Sequence of chain 15.A:
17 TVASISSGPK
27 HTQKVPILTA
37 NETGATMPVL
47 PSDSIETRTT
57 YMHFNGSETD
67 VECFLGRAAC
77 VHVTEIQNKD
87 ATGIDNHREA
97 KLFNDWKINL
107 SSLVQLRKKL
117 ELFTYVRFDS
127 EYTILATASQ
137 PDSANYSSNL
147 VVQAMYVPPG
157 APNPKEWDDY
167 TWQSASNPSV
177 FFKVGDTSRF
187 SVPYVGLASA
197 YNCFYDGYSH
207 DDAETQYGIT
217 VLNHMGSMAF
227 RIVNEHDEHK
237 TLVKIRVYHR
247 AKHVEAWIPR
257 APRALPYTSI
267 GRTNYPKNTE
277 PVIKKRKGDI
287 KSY

Sequence of chain 11.C:
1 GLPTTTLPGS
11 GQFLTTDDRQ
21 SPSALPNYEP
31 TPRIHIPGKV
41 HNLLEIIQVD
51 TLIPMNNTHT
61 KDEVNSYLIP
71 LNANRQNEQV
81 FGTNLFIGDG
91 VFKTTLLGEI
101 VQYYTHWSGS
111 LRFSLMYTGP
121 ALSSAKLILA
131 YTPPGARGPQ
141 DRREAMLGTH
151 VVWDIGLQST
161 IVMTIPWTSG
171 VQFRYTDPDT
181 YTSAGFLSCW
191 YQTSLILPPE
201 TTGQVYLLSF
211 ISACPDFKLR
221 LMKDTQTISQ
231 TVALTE

Binding-site contacts:
Ligand atom CM1 contacts residue VAL176 of chain 15.A at 3.4 Å (hydrophobic).
Ligand atom C2C contacts residue TYR197 of chain 15.A at 3.8 Å (hydrophobic).
Ligand atom N3A contacts residue PRO174 of chain 15.A at 3.9 Å.
Ligand atom CM1 contacts residue SER175 of chain 15.A at 3.9 Å.
Ligand atom C4B contacts residue TYR152 of chain 15.A at 4.0 Å (hydrophobic).
Ligand atom C5 contacts residue LEU106 of chain 15.A at 3.8 Å (hydrophobic).
Ligand atom C4 contacts residue TYR197 of chain 15.A at 3.9 Å (hydrophobic).
Ligand atom C5A contacts residue VAL176 of chain 15.A at 3.8 Å (hydrophobic).
Ligand atom C2A contacts residue PHE186 of chain 15.A at 3.6 Å (hydrophobic).
Ligand atom C4C contacts residue VAL191 of chain 15.A at 3.3 Å (hydrophobic).
Ligand atom C5C contacts residue VAL191 of chain 15.A at 3.7 Å (hydrophobic).
Ligand atom C1C contacts residue LEU106 of chain 15.A at 3.6 Å (hydrophobic).
Ligand atom CM1 contacts residue LEU14 of chain 11.C at 3.3 Å (hydrophobic).
Ligand atom C4C contacts residue TYR197 of chain 15.A at 4.0 Å (hydrophobic).
Ligand atom O1B contacts residue TYR128 of chain 15.A at 3.4 Å (h-bond).
Ligand atom C6B contacts residue MET224 of chain 15.A at 3.6 Å (hydrophobic).
Ligand atom C3C contacts residue TYR128 of chain 15.A at 3.3 Å (hydrophobic).
Ligand atom C2A contacts residue TYR152 of chain 15.A at 3.8 Å (hydrophobic).
Ligand atom C1B contacts residue TYR128 of chain 15.A at 3.7 Å (hydrophobic).
Ligand atom C2B contacts residue VAL188 of chain 15.A at 3.3 Å (hydrophobic).
Ligand atom C4 contacts residue LEU106 of chain 15.A at 3.6 Å (hydrophobic).
Ligand atom O1A contacts residue PHE186 of chain 15.A at 3.2 Å.
Ligand atom O1 contacts residue ASN219 of chain 15.A at 3.9 Å.
Ligand atom C6B contacts residue ILE104 of chain 15.A at 3.6 Å (hydrophobic).
Ligand atom C4A contacts residue PRO174 of chain 15.A at 3.4 Å (hydrophobic).
Ligand atom N3A contacts residue TYR152 of chain 15.A at 3.6 Å.
Ligand atom C5B contacts residue PHE186 of chain 15.A at 3.9 Å (hydrophobic).
Ligand atom C5A contacts residue PHE186 of chain 15.A at 3.7 Å (hydrophobic).
Ligand atom C3B contacts residue VAL188 of chain 15.A at 3.5 Å (hydrophobic).
Ligand atom C3B contacts residue TYR152 of chain 15.A at 3.6 Å (hydrophobic).
Ligand atom C6B contacts residue TYR128 of chain 15.A at 3.4 Å (hydrophobic).
Ligand atom C1B contacts residue ILE104 of chain 15.A at 4.0 Å (hydrophobic).
Ligand atom C1B contacts residue VAL188 of chain 15.A at 3.7 Å (hydrophobic).
Ligand atom N3A contacts residue ALA24 of chain 15.C at 3.9 Å.
Ligand atom N2 contacts residue ASN219 of chain 15.A at 3.0 Å (h-bond).
Ligand atom C5B contacts residue MET224 of chain 15.A at 3.2 Å (hydrophobic).
Ligand atom C4B contacts residue PHE186 of chain 15.A at 3.9 Å (hydrophobic).
Ligand atom CM1 contacts residue PRO174 of chain 15.A at 3.8 Å (hydrophobic).
Ligand atom C3 contacts residue ASN219 of chain 15.A at 3.9 Å.
Ligand atom C4 contacts residue PHE124 of chain 15.A at 3.9 Å (hydrophobic).

The protein below binds the small molecule below.
Small molecule (SMILES): Cc1cc(CCCCCOc2ccc(C3=N[C@@H](C)CO3)cc2)on1

Sequence of chain 15.C:
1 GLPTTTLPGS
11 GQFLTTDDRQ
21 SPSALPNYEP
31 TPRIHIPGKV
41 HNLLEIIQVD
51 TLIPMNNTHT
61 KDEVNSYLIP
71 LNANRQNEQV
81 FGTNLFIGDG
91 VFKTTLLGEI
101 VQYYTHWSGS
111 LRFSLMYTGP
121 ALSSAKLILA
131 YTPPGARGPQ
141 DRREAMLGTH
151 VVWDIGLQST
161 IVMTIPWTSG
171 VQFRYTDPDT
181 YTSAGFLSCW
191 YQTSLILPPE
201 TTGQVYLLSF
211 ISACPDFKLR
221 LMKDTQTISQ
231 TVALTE